This small molecule binds to this protein.
Small molecule (SMILES): Nc1nc2c(ncn2[C@@H]2O[C@H](CO[P](=O)(O)O[P](=O)(O)NP(=O)(O)O)[C@@H](O)[C@H]2O)c(=O)[nH]1

Binding-site contacts:
Ligand atom O2B contacts residue MG1 of chain 2.C at 2.0 Å.
Ligand atom PB contacts residue MG1 of chain 2.C at 3.2 Å.
Ligand atom N7 contacts residue ALA18 of chain 2.A at 3.5 Å.
Ligand atom O3A contacts residue GLY15 of chain 2.A at 3.2 Å (h-bond).
Ligand atom O6 contacts residue ALA146 of chain 2.A at 2.8 Å (h-bond).
Ligand atom O1A contacts residue ALA18 of chain 2.A at 2.9 Å (h-bond).
Ligand atom N2 contacts residue ASP119 of chain 2.A at 2.9 Å (salt-bridge).
Ligand atom N7 contacts residue ALA146 of chain 2.A at 3.5 Å.
Ligand atom O6 contacts residue ASP119 of chain 2.A at 3.5 Å (salt-bridge).
Ligand atom N7 contacts residue ASN116 of chain 2.A at 3.1 Å (h-bond).
Ligand atom N3B contacts residue MG1 of chain 2.C at 3.4 Å.
Ligand atom O2B contacts residue LYS16 of chain 2.A at 3.5 Å (salt-bridge).
Ligand atom O1A contacts residue GLY15 of chain 2.A at 3.3 Å.
Ligand atom C8 contacts residue GLY15 of chain 2.A at 3.5 Å.
Ligand atom O1B contacts residue VAL14 of chain 2.A at 3.3 Å (h-bond).
Ligand atom O1B contacts residue GLY15 of chain 2.A at 3.1 Å (h-bond).
Ligand atom O4' contacts residue LYS117 of chain 2.A at 3.1 Å (salt-bridge).
Ligand atom O1A contacts residue SER17 of chain 2.A at 3.4 Å (h-bond).
Ligand atom PG contacts residue MG1 of chain 2.C at 3.2 Å.
Ligand atom O2G contacts residue THR35 of chain 2.A at 2.8 Å (h-bond).
Ligand atom N1 contacts residue ASP119 of chain 2.A at 2.8 Å (salt-bridge).
Ligand atom O3G contacts residue LYS16 of chain 2.A at 2.6 Å (salt-bridge).
Ligand atom O1B contacts residue LYS16 of chain 2.A at 2.8 Å (salt-bridge).
Ligand atom C8 contacts residue ALA18 of chain 2.A at 3.4 Å (hydrophobic).
Ligand atom N3B contacts residue GLY13 of chain 2.A at 3.1 Å (h-bond).
Ligand atom O6 contacts residue SER145 of chain 2.A at 3.3 Å.
Ligand atom O2G contacts residue MG1 of chain 2.C at 2.0 Å.
Ligand atom C6 contacts residue LYS117 of chain 2.A at 3.5 Å.
Ligand atom O2' contacts residue GLU30 of chain 2.A at 3.2 Å (salt-bridge).
Ligand atom O2B contacts residue SER17 of chain 2.A at 2.9 Å (h-bond).
Ligand atom O3' contacts residue GLU30 of chain 2.A at 2.9 Å (salt-bridge).
Ligand atom O3G contacts residue GLY60 of chain 2.A at 2.9 Å (h-bond).
Ligand atom O2' contacts residue PHE28 of chain 2.A at 3.1 Å.
Ligand atom O1B contacts residue GLY13 of chain 2.A at 3.5 Å (h-bond).
Ligand atom C2' contacts residue VAL29 of chain 2.A at 3.4 Å (hydrophobic).
Ligand atom O1G contacts residue PRO34 of chain 2.A at 3.4 Å.
Ligand atom O6 contacts residue ASN116 of chain 2.A at 3.2 Å (h-bond).
Ligand atom O3G contacts residue GLY12 of chain 2.A at 3.4 Å.
Ligand atom O6 contacts residue LYS117 of chain 2.A at 3.3 Å.
Ligand atom O2' contacts residue VAL29 of chain 2.A at 2.6 Å (h-bond).

Sequence of chain 2.A:
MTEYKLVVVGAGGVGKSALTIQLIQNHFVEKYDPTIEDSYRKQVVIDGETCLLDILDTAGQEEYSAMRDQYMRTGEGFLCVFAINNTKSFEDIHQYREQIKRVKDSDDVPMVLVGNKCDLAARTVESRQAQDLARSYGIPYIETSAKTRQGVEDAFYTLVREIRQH